Binding-site contacts:
Ligand atom C7 contacts residue LEU136 of chain 2.A at 3.6 Å (hydrophobic).
Ligand atom C14 contacts residue ASN282 of chain 2.A at 3.4 Å.
Ligand atom O5 contacts residue HIS377 of chain 2.A at 3.6 Å.
Ligand atom O6 contacts residue VAL455 of chain 2.A at 3.7 Å.
Ligand atom O3 contacts residue GLY675 of chain 2.A at 3.0 Å (h-bond).
Ligand atom O6 contacts residue LEU139 of chain 2.A at 3.8 Å.
Ligand atom O2 contacts residue ASN284 of chain 2.A at 3.4 Å (h-bond).
Ligand atom O6 contacts residue ASN484 of chain 2.A at 2.8 Å (h-bond).
Ligand atom O3 contacts residue ALA673 of chain 2.A at 3.3 Å (h-bond).
Ligand atom C2 contacts residue HIS377 of chain 2.A at 3.4 Å.
Ligand atom N1 contacts residue ASN284 of chain 2.A at 3.5 Å (h-bond).
Ligand atom C12 contacts residue HIS341 of chain 2.A at 3.5 Å.
Ligand atom C4 contacts residue GLY675 of chain 2.A at 3.8 Å.
Ligand atom O2 contacts residue TYR573 of chain 2.A at 3.1 Å (h-bond).
Ligand atom C13 contacts residue ASN282 of chain 2.A at 3.2 Å.
Ligand atom C9 contacts residue ASN284 of chain 2.A at 3.7 Å.
Ligand atom O3 contacts residue SER674 of chain 2.A at 3.0 Å (h-bond).
Ligand atom C13 contacts residue HIS341 of chain 2.A at 3.7 Å.
Ligand atom C10 contacts residue ASN284 of chain 2.A at 3.7 Å.
Ligand atom C1 contacts residue HIS377 of chain 2.A at 3.7 Å.
Ligand atom O2 contacts residue GLU672 of chain 2.A at 3.1 Å (salt-bridge).
Ligand atom O3 contacts residue GLU672 of chain 2.A at 2.7 Å (salt-bridge).
Ligand atom C6 contacts residue ASN484 of chain 2.A at 3.3 Å.
Ligand atom C3 contacts residue GLU672 of chain 2.A at 3.3 Å.
Ligand atom C6 contacts residue HIS377 of chain 2.A at 3.5 Å.
Ligand atom C13 contacts residue GLU88 of chain 2.A at 3.7 Å.
Ligand atom O6 contacts residue HIS377 of chain 2.A at 2.7 Å (h-bond).
Ligand atom O8 contacts residue ASN284 of chain 2.A at 3.7 Å.
Ligand atom C11 contacts residue HIS341 of chain 2.A at 3.5 Å.
Ligand atom C7 contacts residue ASN284 of chain 2.A at 3.4 Å.
Ligand atom O4 contacts residue GLY675 of chain 2.A at 2.9 Å (h-bond).
Ligand atom O7 contacts residue LEU136 of chain 2.A at 3.2 Å.
Ligand atom C14 contacts residue GLU88 of chain 2.A at 3.5 Å.
Ligand atom C6 contacts residue GLY135 of chain 2.A at 3.7 Å.
Ligand atom N1 contacts residue HIS377 of chain 2.A at 3.2 Å (h-bond).
Ligand atom O7 contacts residue ASP283 of chain 2.A at 3.7 Å.
Ligand atom O4 contacts residue SER674 of chain 2.A at 3.6 Å.
Ligand atom O4 contacts residue ASN484 of chain 2.A at 3.5 Å (h-bond).
Ligand atom O5 contacts residue LEU136 of chain 2.A at 3.8 Å.
Ligand atom C8 contacts residue ASN284 of chain 2.A at 3.5 Å.

The protein below binds the small molecule below.
Small molecule (SMILES): O=C(Nc1ccccc1)C(=O)N[C@@H]1O[C@H](CO)[C@@H](O)[C@H](O)[C@H]1O

Sequence of chain 2.A:
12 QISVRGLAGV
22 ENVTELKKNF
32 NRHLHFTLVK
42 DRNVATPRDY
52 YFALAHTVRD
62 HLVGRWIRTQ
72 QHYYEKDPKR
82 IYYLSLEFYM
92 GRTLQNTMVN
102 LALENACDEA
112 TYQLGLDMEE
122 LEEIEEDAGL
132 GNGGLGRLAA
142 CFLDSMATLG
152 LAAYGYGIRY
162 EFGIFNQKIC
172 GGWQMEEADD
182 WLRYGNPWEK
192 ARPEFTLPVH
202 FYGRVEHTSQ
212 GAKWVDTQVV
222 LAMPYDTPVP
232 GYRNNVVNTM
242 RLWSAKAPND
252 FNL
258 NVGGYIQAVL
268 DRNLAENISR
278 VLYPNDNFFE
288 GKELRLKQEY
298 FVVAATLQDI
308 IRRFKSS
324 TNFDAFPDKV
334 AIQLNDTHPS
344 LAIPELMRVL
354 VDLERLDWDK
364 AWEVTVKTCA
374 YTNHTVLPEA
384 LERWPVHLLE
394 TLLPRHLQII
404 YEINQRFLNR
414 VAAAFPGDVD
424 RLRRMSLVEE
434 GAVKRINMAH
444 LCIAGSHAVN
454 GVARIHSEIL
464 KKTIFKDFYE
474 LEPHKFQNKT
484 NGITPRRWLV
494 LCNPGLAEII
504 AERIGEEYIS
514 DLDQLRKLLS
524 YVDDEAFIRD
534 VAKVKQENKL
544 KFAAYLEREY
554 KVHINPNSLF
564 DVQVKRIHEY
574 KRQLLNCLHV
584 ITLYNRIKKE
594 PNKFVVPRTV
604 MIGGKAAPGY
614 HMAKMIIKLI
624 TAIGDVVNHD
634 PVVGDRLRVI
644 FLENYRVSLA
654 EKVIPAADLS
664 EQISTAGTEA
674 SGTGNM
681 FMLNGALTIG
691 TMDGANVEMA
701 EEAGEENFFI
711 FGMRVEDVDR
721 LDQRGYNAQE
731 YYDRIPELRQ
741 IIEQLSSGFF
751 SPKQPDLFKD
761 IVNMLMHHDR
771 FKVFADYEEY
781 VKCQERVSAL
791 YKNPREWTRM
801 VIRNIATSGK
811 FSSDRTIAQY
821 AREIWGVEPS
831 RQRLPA